Binding-site contacts:
Ligand atom C7 contacts residue ASN87 of chain 2.C at 3.9 Å.
Ligand atom N2 contacts residue ASN87 of chain 2.C at 2.9 Å (h-bond).
Ligand atom C8 contacts residue ILE155 of chain 2.C at 3.7 Å (hydrophobic).
Ligand atom O6 contacts residue LEU91 of chain 2.C at 3.9 Å.
Ligand atom C5 contacts residue SER79 of chain 2.C at 4.3 Å.
Ligand atom O5 contacts residue SER79 of chain 2.C at 3.8 Å.
Ligand atom C4 contacts residue ASN87 of chain 2.C at 4.2 Å.
Ligand atom O6 contacts residue SER79 of chain 2.C at 2.5 Å (h-bond).
Ligand atom C6 contacts residue SER79 of chain 2.C at 3.6 Å.
Ligand atom O7 contacts residue ASN87 of chain 2.C at 4.4 Å.
Ligand atom C1 contacts residue ASN87 of chain 2.C at 1.4 Å.
Ligand atom C5 contacts residue ASN87 of chain 2.C at 3.7 Å.
Ligand atom O5 contacts residue ASN87 of chain 2.C at 2.4 Å (h-bond).
Ligand atom C3 contacts residue ASN87 of chain 2.C at 3.8 Å.
Ligand atom C2 contacts residue ASN87 of chain 2.C at 2.5 Å.

Sequence of chain 2.C:
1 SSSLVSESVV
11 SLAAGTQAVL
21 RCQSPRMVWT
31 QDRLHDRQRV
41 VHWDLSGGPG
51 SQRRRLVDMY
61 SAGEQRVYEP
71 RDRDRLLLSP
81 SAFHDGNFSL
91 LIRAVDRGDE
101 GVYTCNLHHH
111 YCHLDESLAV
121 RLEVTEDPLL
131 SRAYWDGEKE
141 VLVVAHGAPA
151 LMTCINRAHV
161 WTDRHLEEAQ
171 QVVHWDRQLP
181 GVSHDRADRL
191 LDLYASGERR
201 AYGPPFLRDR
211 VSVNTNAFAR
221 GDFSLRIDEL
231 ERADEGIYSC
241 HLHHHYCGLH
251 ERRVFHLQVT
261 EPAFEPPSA

A protein and the small-molecule ligand that binds it are described below.
Small molecule (SMILES): CC(=O)N[C@@H]1[C@@H](O)[C@H](O)[C@@H](CO)O[C@H]1O